Binding-site contacts:
Ligand atom C2 contacts residue ASN257 of chain 1.B at 2.5 Å.
Ligand atom N2 contacts residue THR259 of chain 1.B at 4.2 Å.
Ligand atom C5 contacts residue GLU260 of chain 1.B at 4.0 Å.
Ligand atom C1 contacts residue THR259 of chain 1.B at 4.3 Å.
Ligand atom O5 contacts residue ASN257 of chain 1.B at 2.6 Å (h-bond).
Ligand atom C3 contacts residue ASN257 of chain 1.B at 3.8 Å.
Ligand atom C4 contacts residue ASN257 of chain 1.B at 4.4 Å.
Ligand atom O7 contacts residue ASN257 of chain 1.B at 3.0 Å (h-bond).
Ligand atom C1 contacts residue ASN257 of chain 1.B at 1.5 Å.
Ligand atom C1 contacts residue GLU260 of chain 1.B at 4.2 Å.
Ligand atom C8 contacts residue ASN257 of chain 1.B at 4.1 Å.
Ligand atom C5 contacts residue ASN257 of chain 1.B at 3.9 Å.
Ligand atom C7 contacts residue ASN257 of chain 1.B at 3.0 Å.
Ligand atom N2 contacts residue ASN257 of chain 1.B at 2.7 Å (h-bond).
Ligand atom O5 contacts residue GLU260 of chain 1.B at 3.9 Å.

This small molecule binds to this protein.
Small molecule (SMILES): CC(=O)N[C@@H]1[C@@H](O)[C@H](O)[C@@H](CO)O[C@H]1O

Sequence of chain 1.B:
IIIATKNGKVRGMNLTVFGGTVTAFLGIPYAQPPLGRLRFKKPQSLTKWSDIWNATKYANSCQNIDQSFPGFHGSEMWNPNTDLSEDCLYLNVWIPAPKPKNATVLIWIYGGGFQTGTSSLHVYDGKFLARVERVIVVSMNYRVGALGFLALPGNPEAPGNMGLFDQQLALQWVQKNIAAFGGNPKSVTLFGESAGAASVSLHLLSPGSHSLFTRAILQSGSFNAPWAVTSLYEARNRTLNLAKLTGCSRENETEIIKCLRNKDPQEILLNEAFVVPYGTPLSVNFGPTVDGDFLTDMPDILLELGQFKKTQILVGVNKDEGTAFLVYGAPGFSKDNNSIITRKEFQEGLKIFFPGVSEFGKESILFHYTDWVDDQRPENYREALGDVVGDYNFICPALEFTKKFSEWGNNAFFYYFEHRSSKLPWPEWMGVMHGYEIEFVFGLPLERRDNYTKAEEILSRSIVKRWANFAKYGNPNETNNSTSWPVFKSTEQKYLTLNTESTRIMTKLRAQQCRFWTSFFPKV